Binding-site contacts:
Ligand atom C contacts residue MET165 of chain 1.A at 3.5 Å (hydrophobic).
Ligand atom C5 contacts residue DMS1 of chain 1.H at 3.6 Å.
Ligand atom C3 contacts residue GLN189 of chain 1.A at 3.5 Å.
Ligand atom C18 contacts residue HIS41 of chain 1.A at 3.8 Å.
Ligand atom C10 contacts residue GLU166 of chain 1.A at 3.4 Å.
Ligand atom C10 contacts residue PHE140 of chain 1.A at 3.4 Å (hydrophobic).
Ligand atom C9 contacts residue CYS145 of chain 1.A at 3.8 Å (hydrophobic).
Ligand atom C1 contacts residue MET165 of chain 1.A at 3.3 Å (hydrophobic).
Ligand atom O1 contacts residue MET165 of chain 1.A at 3.4 Å.
Ligand atom C15 contacts residue DMS1 of chain 1.G at 3.7 Å.
Ligand atom C11 contacts residue PHE140 of chain 1.A at 3.8 Å (hydrophobic).
Ligand atom C10 contacts residue HIS163 of chain 1.A at 3.7 Å.
Ligand atom N2 contacts residue SER144 of chain 1.A at 3.5 Å (h-bond).
Ligand atom C1 contacts residue ARG188 of chain 1.A at 3.7 Å.
Ligand atom C13 contacts residue ASN142 of chain 1.A at 3.8 Å.
Ligand atom C11 contacts residue LEU141 of chain 1.A at 3.7 Å (hydrophobic).
Ligand atom C12 contacts residue GLU166 of chain 1.A at 3.3 Å.
Ligand atom CL contacts residue ASP187 of chain 1.A at 3.3 Å.
Ligand atom C contacts residue MET49 of chain 1.A at 3.6 Å (hydrophobic).
Ligand atom C18 contacts residue HIS164 of chain 1.A at 3.3 Å.
Ligand atom N1 contacts residue CYS145 of chain 1.A at 3.7 Å.
Ligand atom C2 contacts residue MET165 of chain 1.A at 3.6 Å (hydrophobic).
Ligand atom O contacts residue DMS1 of chain 1.G at 3.4 Å (h-bond).
Ligand atom CL contacts residue HIS41 of chain 1.A at 3.4 Å.
Ligand atom N2 contacts residue PHE140 of chain 1.A at 3.7 Å.
Ligand atom C12 contacts residue ASN142 of chain 1.A at 3.8 Å.
Ligand atom O1 contacts residue DMS1 of chain 1.G at 3.7 Å.
Ligand atom O1 contacts residue GLU166 of chain 1.A at 3.0 Å (salt-bridge).
Ligand atom C18 contacts residue MET165 of chain 1.A at 3.6 Å (hydrophobic).
Ligand atom C11 contacts residue GLU166 of chain 1.A at 3.6 Å.
Ligand atom N2 contacts residue HIS163 of chain 1.A at 2.6 Å (h-bond).
Ligand atom C1 contacts residue MET49 of chain 1.A at 3.4 Å (hydrophobic).
Ligand atom C4 contacts residue DMS1 of chain 1.G at 3.8 Å.
Ligand atom C12 contacts residue LEU141 of chain 1.A at 3.7 Å (hydrophobic).
Ligand atom C10 contacts residue LEU141 of chain 1.A at 3.7 Å (hydrophobic).
Ligand atom C9 contacts residue HIS163 of chain 1.A at 3.1 Å.
Ligand atom C9 contacts residue GLU166 of chain 1.A at 3.8 Å.
Ligand atom C2 contacts residue GLN189 of chain 1.A at 3.3 Å.
Ligand atom N contacts residue GLN189 of chain 1.A at 2.9 Å (h-bond).
Ligand atom C12 contacts residue PHE140 of chain 1.A at 3.5 Å (hydrophobic).

A small-molecule ligand and the protein it binds are described below.
Small molecule (SMILES): O=C1C[C@@H](C(=O)Nc2cncc3ccccc23)c2cc(Cl)ccc2N1

Sequence of chain 1.B:
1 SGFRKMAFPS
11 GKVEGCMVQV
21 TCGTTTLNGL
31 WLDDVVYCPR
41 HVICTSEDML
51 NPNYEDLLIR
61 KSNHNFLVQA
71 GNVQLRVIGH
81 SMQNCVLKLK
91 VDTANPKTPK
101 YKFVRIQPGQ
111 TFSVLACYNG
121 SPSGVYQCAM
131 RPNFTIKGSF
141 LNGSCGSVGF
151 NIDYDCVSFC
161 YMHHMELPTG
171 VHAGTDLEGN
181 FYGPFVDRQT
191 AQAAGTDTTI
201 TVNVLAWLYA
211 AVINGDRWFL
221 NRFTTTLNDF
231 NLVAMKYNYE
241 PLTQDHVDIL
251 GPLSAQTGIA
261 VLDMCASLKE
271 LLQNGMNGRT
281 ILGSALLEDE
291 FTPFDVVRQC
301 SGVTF

Sequence of chain 1.A:
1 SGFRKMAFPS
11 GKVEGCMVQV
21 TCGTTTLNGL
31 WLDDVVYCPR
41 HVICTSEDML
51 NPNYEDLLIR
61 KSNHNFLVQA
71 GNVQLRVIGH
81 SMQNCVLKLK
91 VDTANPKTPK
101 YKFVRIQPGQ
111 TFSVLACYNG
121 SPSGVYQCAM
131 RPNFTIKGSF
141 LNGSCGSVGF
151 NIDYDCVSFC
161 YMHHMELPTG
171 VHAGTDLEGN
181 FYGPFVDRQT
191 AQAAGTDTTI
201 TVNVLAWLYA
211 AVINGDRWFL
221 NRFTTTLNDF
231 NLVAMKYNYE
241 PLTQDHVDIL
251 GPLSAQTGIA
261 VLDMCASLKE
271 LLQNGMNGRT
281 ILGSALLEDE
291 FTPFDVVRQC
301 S